Sequence of chain 1.B:
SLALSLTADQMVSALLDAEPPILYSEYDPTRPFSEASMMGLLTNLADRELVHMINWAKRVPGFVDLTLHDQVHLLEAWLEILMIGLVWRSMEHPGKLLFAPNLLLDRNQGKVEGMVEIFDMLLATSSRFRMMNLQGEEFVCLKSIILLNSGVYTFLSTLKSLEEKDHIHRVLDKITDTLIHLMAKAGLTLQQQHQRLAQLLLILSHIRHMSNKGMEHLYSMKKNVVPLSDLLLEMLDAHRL

A protein and the small-molecule ligand that binds it are described below.
Small molecule (SMILES): CC[C@H](NC(=O)[C@H](CC(C)C)NC(=O)[C@@H](NC(=O)[C@H](C)N)[C@@H](C)CC)C(=O)N[C@@H](CCCN=C(N)N)C(=O)N[C@@H](CC(C)C)C(=O)N[C@@H](CC(C)C)C(=O)N[C@@H](CCC(N)=O)C(=O)N[C@@H](C)C=O

Binding-site contacts:
Ligand atom N contacts residue GLU245 of chain 1.B at 4.2 Å.
Ligand atom CD1 contacts residue GLN78 of chain 1.B at 4.0 Å.
Ligand atom O contacts residue ILE61 of chain 1.B at 4.0 Å.
Ligand atom CB contacts residue LEU242 of chain 1.B at 4.2 Å (hydrophobic).
Ligand atom CB contacts residue LEU75 of chain 1.B at 4.0 Å (hydrophobic).
Ligand atom CA contacts residue VAL79 of chain 1.B at 4.2 Å (hydrophobic).
Ligand atom CD2 contacts residue LYS65 of chain 1.B at 4.3 Å.
Ligand atom CD1 contacts residue LEU242 of chain 1.B at 4.1 Å (hydrophobic).
Ligand atom CG contacts residue LEU75 of chain 1.B at 3.2 Å (hydrophobic).
Ligand atom CG contacts residue LEU75 of chain 1.B at 3.7 Å (hydrophobic).
Ligand atom N contacts residue ILE61 of chain 1.B at 4.2 Å.
Ligand atom CD1 contacts residue LEU82 of chain 1.B at 3.9 Å (hydrophobic).
Ligand atom CD2 contacts residue LEU82 of chain 1.B at 3.8 Å (hydrophobic).
Ligand atom C contacts residue LYS65 of chain 1.B at 4.1 Å.
Ligand atom CD2 contacts residue ILE61 of chain 1.B at 3.6 Å (hydrophobic).
Ligand atom CD1 contacts residue GLU245 of chain 1.B at 4.0 Å.
Ligand atom CD2 contacts residue PHE70 of chain 1.B at 4.2 Å (hydrophobic).
Ligand atom O contacts residue LYS65 of chain 1.B at 3.2 Å (salt-bridge).
Ligand atom CD1 contacts residue ASP241 of chain 1.B at 3.4 Å.
Ligand atom CD2 contacts residue MET246 of chain 1.B at 3.9 Å (hydrophobic).
Ligand atom CB contacts residue GLU245 of chain 1.B at 3.9 Å.
Ligand atom CA contacts residue GLU245 of chain 1.B at 3.7 Å.
Ligand atom CD2 contacts residue GLN78 of chain 1.B at 3.9 Å.
Ligand atom CD1 contacts residue VAL79 of chain 1.B at 3.6 Å (hydrophobic).
Ligand atom CD2 contacts residue GLU83 of chain 1.B at 3.7 Å.
Ligand atom CA contacts residue LYS65 of chain 1.B at 4.2 Å.
Ligand atom CG contacts residue ILE61 of chain 1.B at 4.0 Å (hydrophobic).
Ligand atom CG2 contacts residue LEU242 of chain 1.B at 3.9 Å (hydrophobic).
Ligand atom CB contacts residue GLU245 of chain 1.B at 3.4 Å.
Ligand atom CG1 contacts residue GLU245 of chain 1.B at 3.5 Å.
Ligand atom CD1 contacts residue ILE61 of chain 1.B at 3.5 Å (hydrophobic).
Ligand atom O contacts residue LYS65 of chain 1.B at 3.8 Å.
Ligand atom C contacts residue ILE61 of chain 1.B at 4.1 Å (hydrophobic).
Ligand atom O contacts residue LEU75 of chain 1.B at 3.9 Å.
Ligand atom N contacts residue GLU245 of chain 1.B at 2.9 Å (salt-bridge).
Ligand atom CB contacts residue ILE61 of chain 1.B at 4.0 Å (hydrophobic).
Ligand atom C contacts residue GLU245 of chain 1.B at 3.8 Å.
Ligand atom CD2 contacts residue VAL79 of chain 1.B at 3.8 Å (hydrophobic).
Ligand atom CA contacts residue GLU245 of chain 1.B at 3.9 Å.
Ligand atom CD1 contacts residue LEU242 of chain 1.B at 3.5 Å (hydrophobic).